Binding-site contacts:
Ligand atom C4 contacts residue ARG147 of chain 1.B at 4.2 Å.
Ligand atom C1 contacts residue ARG326 of chain 1.B at 4.4 Å.
Ligand atom C5 contacts residue LYS316 of chain 1.A at 4.0 Å.
Ligand atom C6 contacts residue TYR154 of chain 1.A at 4.2 Å (hydrophobic).
Ligand atom O6 contacts residue ARG147 of chain 1.B at 4.5 Å.
Ligand atom C5 contacts residue GLU155 of chain 1.A at 4.2 Å.
Ligand atom O4 contacts residue TYR154 of chain 1.A at 4.4 Å.
Ligand atom O4 contacts residue ARG326 of chain 1.B at 3.0 Å (salt-bridge).
Ligand atom C1 contacts residue GLU155 of chain 1.A at 4.5 Å.
Ligand atom O3 contacts residue ARG326 of chain 1.B at 3.8 Å.
Ligand atom C5 contacts residue LYS316 of chain 1.A at 4.0 Å.
Ligand atom O5 contacts residue GLU155 of chain 1.A at 4.2 Å.
Ligand atom O5 contacts residue LYS316 of chain 1.A at 3.5 Å (salt-bridge).
Ligand atom C6 contacts residue LYS316 of chain 1.A at 3.3 Å.
Ligand atom C1 contacts residue TYR154 of chain 1.A at 3.9 Å (hydrophobic).
Ligand atom C6 contacts residue GLU155 of chain 1.A at 3.5 Å.
Ligand atom C6 contacts residue PHE156 of chain 1.A at 4.1 Å (hydrophobic).
Ligand atom O4 contacts residue ARG147 of chain 1.B at 3.4 Å (salt-bridge).
Ligand atom O4 contacts residue ASP14 of chain 1.B at 4.3 Å.
Ligand atom C5 contacts residue ARG147 of chain 1.B at 3.9 Å.
Ligand atom O6 contacts residue LYS316 of chain 1.A at 3.7 Å.
Ligand atom O6 contacts residue GLU155 of chain 1.A at 3.9 Å.
Ligand atom O6 contacts residue PHE156 of chain 1.A at 3.2 Å (h-bond).
Ligand atom O5 contacts residue TYR154 of chain 1.A at 3.6 Å.
Ligand atom O6 contacts residue ARG326 of chain 1.B at 4.1 Å.
Ligand atom C1 contacts residue LYS316 of chain 1.A at 3.8 Å.
Ligand atom O1 contacts residue ARG326 of chain 1.B at 4.2 Å.
Ligand atom O6 contacts residue ALA157 of chain 1.A at 3.2 Å.
Ligand atom C4 contacts residue ARG326 of chain 1.B at 4.3 Å.
Ligand atom C5 contacts residue TYR154 of chain 1.A at 3.4 Å (hydrophobic).
Ligand atom C3 contacts residue ARG326 of chain 1.B at 3.9 Å.
Ligand atom C6 contacts residue ALA157 of chain 1.A at 4.3 Å (hydrophobic).
Ligand atom O1 contacts residue TYR154 of chain 1.A at 4.0 Å.
Ligand atom O5 contacts residue LYS316 of chain 1.A at 3.0 Å (salt-bridge).
Ligand atom C4 contacts residue TYR154 of chain 1.A at 4.4 Å (hydrophobic).
Ligand atom C6 contacts residue LYS316 of chain 1.A at 3.8 Å.

Sequence of chain 1.B:
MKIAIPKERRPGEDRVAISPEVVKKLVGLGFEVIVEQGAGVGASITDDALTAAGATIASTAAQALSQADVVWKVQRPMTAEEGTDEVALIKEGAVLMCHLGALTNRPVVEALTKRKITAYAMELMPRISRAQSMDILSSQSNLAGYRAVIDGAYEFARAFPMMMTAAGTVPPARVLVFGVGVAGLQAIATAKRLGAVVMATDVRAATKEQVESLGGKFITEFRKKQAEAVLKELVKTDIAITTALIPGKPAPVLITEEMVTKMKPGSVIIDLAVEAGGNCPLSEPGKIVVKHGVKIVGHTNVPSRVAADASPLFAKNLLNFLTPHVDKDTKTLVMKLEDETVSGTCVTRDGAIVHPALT

This small molecule binds to this protein.
Small molecule (SMILES): OC[C@H]1O[C@@](CO)(O[C@H]2O[C@H](CO)[C@@H](O)[C@H](O)[C@H]2O)[C@@H](O)[C@@H]1O

Sequence of chain 1.A:
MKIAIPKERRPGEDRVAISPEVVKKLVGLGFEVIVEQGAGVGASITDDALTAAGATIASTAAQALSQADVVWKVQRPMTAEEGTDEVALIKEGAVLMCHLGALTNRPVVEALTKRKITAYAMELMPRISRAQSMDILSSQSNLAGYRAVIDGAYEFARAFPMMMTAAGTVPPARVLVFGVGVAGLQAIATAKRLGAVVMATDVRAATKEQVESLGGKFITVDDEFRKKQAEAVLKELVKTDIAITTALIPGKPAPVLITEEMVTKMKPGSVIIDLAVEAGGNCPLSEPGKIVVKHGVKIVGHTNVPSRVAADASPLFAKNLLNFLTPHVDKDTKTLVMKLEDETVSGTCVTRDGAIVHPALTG